This protein binds this small molecule.
Small molecule (SMILES): C[C@H](CCC(=O)NCCC[N+](C)(C)CC(O)CS(=O)(=O)O)[C@H]1CC[C@H]2[C@@H]3[C@H](O)C[C@@H]4C[C@H](O)CC[C@]4(C)[C@H]3C[C@H](O)[C@]12C

Binding-site contacts:
Ligand atom C12 contacts residue ILE508 of chain 1.F at 3.7 Å (hydrophobic).
Ligand atom C16 contacts residue 1N71 of chain 1.M at 3.6 Å.
Ligand atom C8 contacts residue ILE514 of chain 1.F at 3.7 Å (hydrophobic).
Ligand atom O2 contacts residue ARG259 of chain 1.D at 3.0 Å.
Ligand atom C12 contacts residue ARG259 of chain 1.D at 3.5 Å.
Ligand atom C17 contacts residue 1N71 of chain 1.M at 3.1 Å.
Ligand atom C1 contacts residue ARG259 of chain 1.D at 4.3 Å.
Ligand atom O3 contacts residue 1N71 of chain 1.M at 3.3 Å (h-bond).
Ligand atom C18 contacts residue 1N71 of chain 1.M at 4.5 Å.
Ligand atom C23 contacts residue ILE514 of chain 1.F at 3.7 Å (hydrophobic).
Ligand atom C13 contacts residue ASP256 of chain 1.D at 4.2 Å.
Ligand atom O2 contacts residue ASP256 of chain 1.D at 3.3 Å (salt-bridge).
Ligand atom C22 contacts residue PRO513 of chain 1.F at 4.1 Å (hydrophobic).
Ligand atom O4 contacts residue LEU522 of chain 1.F at 4.4 Å.
Ligand atom C13 contacts residue ARG259 of chain 1.D at 3.7 Å.
Ligand atom C7 contacts residue 1N71 of chain 1.M at 4.2 Å.
Ligand atom O4 contacts residue ILE508 of chain 1.F at 3.8 Å.
Ligand atom O3 contacts residue LEU522 of chain 1.F at 4.3 Å.
Ligand atom C22 contacts residue ILE514 of chain 1.F at 4.0 Å (hydrophobic).

Sequence of chain 1.F:
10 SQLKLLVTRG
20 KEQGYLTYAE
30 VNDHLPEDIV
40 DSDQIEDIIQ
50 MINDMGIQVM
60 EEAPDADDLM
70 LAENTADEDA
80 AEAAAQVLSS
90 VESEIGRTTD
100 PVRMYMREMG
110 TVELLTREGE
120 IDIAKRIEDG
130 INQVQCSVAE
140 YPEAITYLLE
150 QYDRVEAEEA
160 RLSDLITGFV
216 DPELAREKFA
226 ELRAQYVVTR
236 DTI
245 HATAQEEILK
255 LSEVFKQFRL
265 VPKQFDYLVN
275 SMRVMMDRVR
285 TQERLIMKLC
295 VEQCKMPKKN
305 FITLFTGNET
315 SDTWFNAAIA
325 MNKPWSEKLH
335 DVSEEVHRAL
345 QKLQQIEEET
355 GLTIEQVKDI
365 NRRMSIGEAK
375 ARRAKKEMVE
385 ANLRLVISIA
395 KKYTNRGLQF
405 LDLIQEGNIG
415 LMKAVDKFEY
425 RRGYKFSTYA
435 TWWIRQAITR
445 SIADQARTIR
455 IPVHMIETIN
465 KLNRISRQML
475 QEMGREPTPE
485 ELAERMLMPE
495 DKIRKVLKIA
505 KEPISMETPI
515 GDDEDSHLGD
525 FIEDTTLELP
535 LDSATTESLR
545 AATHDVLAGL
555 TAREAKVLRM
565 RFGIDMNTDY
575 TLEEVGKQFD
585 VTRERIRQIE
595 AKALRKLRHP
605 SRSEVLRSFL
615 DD

Sequence of chain 1.D:
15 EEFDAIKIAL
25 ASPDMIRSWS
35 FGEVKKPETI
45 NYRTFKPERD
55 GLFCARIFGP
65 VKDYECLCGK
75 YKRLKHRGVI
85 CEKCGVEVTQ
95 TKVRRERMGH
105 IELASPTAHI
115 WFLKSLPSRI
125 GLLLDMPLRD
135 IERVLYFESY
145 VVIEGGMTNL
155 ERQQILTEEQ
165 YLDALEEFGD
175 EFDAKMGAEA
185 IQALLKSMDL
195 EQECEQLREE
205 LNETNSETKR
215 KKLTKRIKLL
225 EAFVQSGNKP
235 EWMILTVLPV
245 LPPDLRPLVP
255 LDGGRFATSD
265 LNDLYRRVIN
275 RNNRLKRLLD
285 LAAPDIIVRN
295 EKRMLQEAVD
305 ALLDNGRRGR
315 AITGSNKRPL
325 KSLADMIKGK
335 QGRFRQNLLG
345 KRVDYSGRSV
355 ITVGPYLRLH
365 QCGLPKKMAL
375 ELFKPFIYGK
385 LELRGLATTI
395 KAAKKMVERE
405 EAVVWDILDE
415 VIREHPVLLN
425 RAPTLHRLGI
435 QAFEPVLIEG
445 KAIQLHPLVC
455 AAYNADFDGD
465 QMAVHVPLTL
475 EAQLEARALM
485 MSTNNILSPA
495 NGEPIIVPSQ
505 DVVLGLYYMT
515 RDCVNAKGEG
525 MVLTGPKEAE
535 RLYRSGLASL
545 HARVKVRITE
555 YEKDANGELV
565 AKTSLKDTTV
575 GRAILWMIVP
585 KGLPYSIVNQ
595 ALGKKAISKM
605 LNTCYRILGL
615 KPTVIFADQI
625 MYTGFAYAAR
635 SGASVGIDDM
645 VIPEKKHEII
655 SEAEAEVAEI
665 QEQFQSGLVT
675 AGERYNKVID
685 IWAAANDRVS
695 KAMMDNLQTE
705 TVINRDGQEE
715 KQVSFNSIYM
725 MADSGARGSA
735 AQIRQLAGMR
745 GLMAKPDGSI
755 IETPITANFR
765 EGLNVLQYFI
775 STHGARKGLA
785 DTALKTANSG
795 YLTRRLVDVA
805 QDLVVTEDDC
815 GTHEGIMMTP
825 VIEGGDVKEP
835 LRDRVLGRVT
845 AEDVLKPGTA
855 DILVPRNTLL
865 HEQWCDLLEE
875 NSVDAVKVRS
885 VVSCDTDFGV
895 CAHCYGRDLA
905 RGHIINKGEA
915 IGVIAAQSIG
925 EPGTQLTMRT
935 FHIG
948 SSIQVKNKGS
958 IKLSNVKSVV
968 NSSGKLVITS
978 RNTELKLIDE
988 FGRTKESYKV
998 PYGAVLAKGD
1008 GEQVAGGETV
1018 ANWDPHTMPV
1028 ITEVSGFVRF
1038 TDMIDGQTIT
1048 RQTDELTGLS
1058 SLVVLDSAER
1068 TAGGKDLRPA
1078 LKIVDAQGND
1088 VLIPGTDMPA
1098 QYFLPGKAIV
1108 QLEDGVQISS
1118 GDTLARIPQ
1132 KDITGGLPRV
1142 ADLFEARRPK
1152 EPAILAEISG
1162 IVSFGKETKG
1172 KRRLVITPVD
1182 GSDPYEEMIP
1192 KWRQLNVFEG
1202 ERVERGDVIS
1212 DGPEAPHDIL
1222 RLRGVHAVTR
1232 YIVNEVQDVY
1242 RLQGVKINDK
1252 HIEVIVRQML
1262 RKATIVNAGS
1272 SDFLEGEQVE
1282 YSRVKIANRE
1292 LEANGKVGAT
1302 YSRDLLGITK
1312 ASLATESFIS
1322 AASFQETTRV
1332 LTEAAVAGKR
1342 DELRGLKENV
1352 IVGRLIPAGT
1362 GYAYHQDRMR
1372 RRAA